Sequence of chain 1.A:
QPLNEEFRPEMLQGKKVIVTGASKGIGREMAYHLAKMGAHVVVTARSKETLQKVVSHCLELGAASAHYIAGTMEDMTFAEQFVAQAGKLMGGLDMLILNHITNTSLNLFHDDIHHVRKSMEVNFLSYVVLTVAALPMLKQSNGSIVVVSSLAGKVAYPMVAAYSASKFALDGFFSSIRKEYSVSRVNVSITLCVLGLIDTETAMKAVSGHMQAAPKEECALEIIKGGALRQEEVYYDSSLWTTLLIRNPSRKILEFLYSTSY

Sequence of chain 1.B:
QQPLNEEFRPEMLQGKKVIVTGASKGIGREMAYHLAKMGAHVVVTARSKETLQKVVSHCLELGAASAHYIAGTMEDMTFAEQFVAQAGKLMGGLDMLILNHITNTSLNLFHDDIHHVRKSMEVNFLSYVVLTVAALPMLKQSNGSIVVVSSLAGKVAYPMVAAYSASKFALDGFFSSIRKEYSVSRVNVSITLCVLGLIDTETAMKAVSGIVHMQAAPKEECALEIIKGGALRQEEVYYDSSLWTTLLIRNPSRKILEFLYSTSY

A protein and the small-molecule ligand that binds it are described below.
Small molecule (SMILES): C[C@](O)(c1ccc(C(=O)N(C2CC2)C2CCN(CC3(C(N)=O)CC3)CC2)cc1)C(F)(F)F

Binding-site contacts:
Ligand atom C25 contacts residue LEU211 of chain 1.B at 3.6 Å (hydrophobic).
Ligand atom C4 contacts residue TYR177 of chain 1.B at 3.9 Å (hydrophobic).
Ligand atom C25 contacts residue TYR171 of chain 1.B at 3.7 Å (hydrophobic).
Ligand atom C24 contacts residue GLY210 of chain 1.B at 3.7 Å.
Ligand atom N1 contacts residue TYR274 of chain 1.A at 3.9 Å.
Ligand atom C11 contacts residue SER164 of chain 1.B at 3.9 Å.
Ligand atom C5 contacts residue NAP1 of chain 1.E at 3.6 Å.
Ligand atom F21 contacts residue LEU120 of chain 1.B at 3.9 Å.
Ligand atom C11 contacts residue NAP1 of chain 1.E at 3.9 Å.
Ligand atom O10 contacts residue ALA217 of chain 1.B at 3.4 Å.
Ligand atom C10 contacts residue PRO172 of chain 1.B at 3.2 Å (hydrophobic).
Ligand atom C10 contacts residue MET173 of chain 1.B at 3.8 Å (hydrophobic).
Ligand atom C16 contacts residue TYR171 of chain 1.B at 3.7 Å (hydrophobic).
Ligand atom N1 contacts residue TYR278 of chain 1.A at 3.8 Å.
Ligand atom F22 contacts residue LEU120 of chain 1.B at 3.4 Å.
Ligand atom C24 contacts residue SER164 of chain 1.B at 3.4 Å.
Ligand atom C15 contacts residue SER164 of chain 1.B at 3.7 Å.
Ligand atom O1 contacts residue TYR171 of chain 1.B at 3.6 Å.
Ligand atom F21 contacts residue ALA220 of chain 1.B at 3.2 Å.
Ligand atom F23 contacts residue ALA220 of chain 1.B at 3.6 Å.
Ligand atom C24 contacts residue NAP1 of chain 1.E at 3.8 Å.
Ligand atom N1 contacts residue SER277 of chain 1.A at 3.2 Å (h-bond).
Ligand atom F23 contacts residue THR118 of chain 1.B at 3.2 Å.
Ligand atom O13 contacts residue TYR177 of chain 1.B at 3.0 Å (h-bond).
Ligand atom C11 contacts residue TYR177 of chain 1.B at 3.9 Å (hydrophobic).
Ligand atom O13 contacts residue NAP1 of chain 1.E at 3.2 Å.
Ligand atom C13 contacts residue TYR171 of chain 1.B at 3.9 Å (hydrophobic).
Ligand atom C3 contacts residue TYR177 of chain 1.B at 3.5 Å (hydrophobic).
Ligand atom O13 contacts residue SER164 of chain 1.B at 2.8 Å (h-bond).
Ligand atom O10 contacts residue THR216 of chain 1.B at 3.8 Å.
Ligand atom C24 contacts residue LEU211 of chain 1.B at 3.8 Å (hydrophobic).
Ligand atom C9 contacts residue THR118 of chain 1.B at 3.8 Å.
Ligand atom O1 contacts residue MET227 of chain 1.B at 3.5 Å (h-bond).
Ligand atom F22 contacts residue THR118 of chain 1.B at 3.8 Å.
Ligand atom C19 contacts residue MET227 of chain 1.B at 3.8 Å (hydrophobic).
Ligand atom C12 contacts residue VAL225 of chain 1.B at 3.9 Å (hydrophobic).
Ligand atom C13 contacts residue SER277 of chain 1.A at 3.6 Å.
Ligand atom F22 contacts residue SER119 of chain 1.B at 3.7 Å.
Ligand atom O1 contacts residue SER277 of chain 1.A at 3.3 Å (h-bond).
Ligand atom C24 contacts residue LEU209 of chain 1.B at 3.4 Å (hydrophobic).